Sequence of chain 1.C:
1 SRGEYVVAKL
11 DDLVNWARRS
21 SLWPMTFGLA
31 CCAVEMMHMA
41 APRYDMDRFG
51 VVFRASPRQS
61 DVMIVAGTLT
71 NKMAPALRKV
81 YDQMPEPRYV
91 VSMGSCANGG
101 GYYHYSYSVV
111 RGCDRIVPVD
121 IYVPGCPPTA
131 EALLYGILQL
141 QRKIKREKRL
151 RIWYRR

Binding-site contacts:
Ligand atom C8 contacts residue ASP51 of chain 1.PA at 3.6 Å.
Ligand atom C4 contacts residue TRP23 of chain 1.C at 3.7 Å (hydrophobic).
Ligand atom C5 contacts residue PHE224 of chain 1.PA at 3.7 Å (hydrophobic).
Ligand atom C15 contacts residue MET225 of chain 1.PA at 3.7 Å (hydrophobic).
Ligand atom CM3 contacts residue TRP23 of chain 1.C at 3.6 Å (hydrophobic).
Ligand atom C4 contacts residue PHE224 of chain 1.PA at 3.8 Å (hydrophobic).
Ligand atom CM5 contacts residue PHE220 of chain 1.PA at 3.5 Å (hydrophobic).
Ligand atom O4 contacts residue PHE224 of chain 1.PA at 3.8 Å.
Ligand atom C1 contacts residue THR21 of chain 1.PA at 3.9 Å.
Ligand atom C14 contacts residue ALA52 of chain 1.PA at 3.6 Å (hydrophobic).
Ligand atom C6 contacts residue PHE224 of chain 1.PA at 3.7 Å (hydrophobic).
Ligand atom C12 contacts residue MET225 of chain 1.PA at 3.6 Å (hydrophobic).
Ligand atom C1 contacts residue PHE224 of chain 1.PA at 4.0 Å (hydrophobic).
Ligand atom O2 contacts residue ARG25 of chain 1.PA at 3.9 Å.
Ligand atom C16 contacts residue PHE56 of chain 1.PA at 3.9 Å (hydrophobic).
Ligand atom O4 contacts residue PHE220 of chain 1.PA at 3.3 Å.
Ligand atom C8 contacts residue LEU55 of chain 1.PA at 3.5 Å (hydrophobic).
Ligand atom C13 contacts residue PHE56 of chain 1.PA at 3.6 Å (hydrophobic).
Ligand atom C17 contacts residue PEE1 of chain 1.ZA at 4.0 Å.
Ligand atom C9 contacts residue ASP51 of chain 1.PA at 4.0 Å.
Ligand atom O1 contacts residue ASP51 of chain 1.PA at 3.9 Å.
Ligand atom C16 contacts residue MET225 of chain 1.PA at 3.6 Å (hydrophobic).
Ligand atom CM5 contacts residue LEU55 of chain 1.PA at 3.6 Å (hydrophobic).
Ligand atom C13 contacts residue ALA52 of chain 1.PA at 3.5 Å (hydrophobic).
Ligand atom O4 contacts residue TRP23 of chain 1.C at 3.9 Å.
Ligand atom CM2 contacts residue ARG25 of chain 1.PA at 3.6 Å.
Ligand atom C15 contacts residue ALA18 of chain 1.PA at 3.6 Å (hydrophobic).
Ligand atom C11 contacts residue LEU55 of chain 1.PA at 4.0 Å (hydrophobic).
Ligand atom C7 contacts residue PHE224 of chain 1.PA at 3.9 Å (hydrophobic).
Ligand atom C11 contacts residue ALA52 of chain 1.PA at 3.8 Å (hydrophobic).
Ligand atom C13 contacts residue MET225 of chain 1.PA at 3.5 Å (hydrophobic).
Ligand atom O1 contacts residue THR21 of chain 1.PA at 3.2 Å (h-bond).
Ligand atom C5 contacts residue TRP23 of chain 1.C at 4.0 Å (hydrophobic).
Ligand atom C3 contacts residue TRP23 of chain 1.C at 3.9 Å (hydrophobic).
Ligand atom CM5 contacts residue PHE224 of chain 1.PA at 3.5 Å (hydrophobic).
Ligand atom C9 contacts residue ALA52 of chain 1.PA at 3.7 Å (hydrophobic).
Ligand atom CM2 contacts residue THR21 of chain 1.PA at 3.7 Å.
Ligand atom C14 contacts residue MET225 of chain 1.PA at 3.7 Å (hydrophobic).
Ligand atom C3 contacts residue PHE224 of chain 1.PA at 4.0 Å (hydrophobic).
Ligand atom C7 contacts residue LEU55 of chain 1.PA at 4.0 Å (hydrophobic).

Sequence of chain 1.PA:
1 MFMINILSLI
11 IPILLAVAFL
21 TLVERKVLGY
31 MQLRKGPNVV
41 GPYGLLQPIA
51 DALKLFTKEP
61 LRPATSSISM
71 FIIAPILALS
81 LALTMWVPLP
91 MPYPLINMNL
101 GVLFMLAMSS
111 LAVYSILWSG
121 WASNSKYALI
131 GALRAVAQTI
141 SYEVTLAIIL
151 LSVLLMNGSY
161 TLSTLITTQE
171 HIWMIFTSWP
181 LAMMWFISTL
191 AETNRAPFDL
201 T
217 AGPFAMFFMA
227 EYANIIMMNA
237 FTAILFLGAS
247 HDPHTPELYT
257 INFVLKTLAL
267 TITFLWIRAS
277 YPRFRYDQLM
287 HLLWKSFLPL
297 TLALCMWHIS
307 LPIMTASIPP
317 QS

This protein binds this small molecule.
Small molecule (SMILES): COC1=C(OC)C(=O)C(C/C=C(/C)CCC=C(C)CC/C=C(/C)CC/C=C(\C)CC/C=C(\C)CC/C=C(\C)CC/C=C(/C)CCC=C(C)CCC=C(C)CCC=C(C)C)=C(C)C1=O